Sequence of chain 1.B:
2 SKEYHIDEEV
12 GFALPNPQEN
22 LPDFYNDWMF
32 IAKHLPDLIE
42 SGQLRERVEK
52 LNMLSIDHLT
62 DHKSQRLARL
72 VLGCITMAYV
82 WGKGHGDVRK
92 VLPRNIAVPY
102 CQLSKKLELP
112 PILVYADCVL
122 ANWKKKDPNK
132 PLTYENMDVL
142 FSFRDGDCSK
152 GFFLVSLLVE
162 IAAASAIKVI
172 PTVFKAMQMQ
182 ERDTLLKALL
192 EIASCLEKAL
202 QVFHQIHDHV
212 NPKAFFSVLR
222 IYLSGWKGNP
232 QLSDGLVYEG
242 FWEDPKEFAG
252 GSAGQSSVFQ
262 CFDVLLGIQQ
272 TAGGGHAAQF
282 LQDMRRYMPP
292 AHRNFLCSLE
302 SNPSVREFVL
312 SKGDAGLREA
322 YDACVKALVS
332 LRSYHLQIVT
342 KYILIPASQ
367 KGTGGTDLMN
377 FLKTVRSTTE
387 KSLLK

The small molecule below binds the protein below.
Small molecule (SMILES): O=C1C[C@H](c2c[nH]c3ccc(F)cc23)C(=O)N1

Binding-site contacts:
Ligand atom C4 contacts residue HEM1 of chain 1.E at 3.3 Å.
Ligand atom C10 contacts residue THR369 of chain 1.B at 3.4 Å.
Ligand atom C5 contacts residue PHE153 of chain 1.B at 3.5 Å (hydrophobic).
Ligand atom O2 contacts residue HEM1 of chain 1.E at 3.2 Å.
Ligand atom C5 contacts residue HEM1 of chain 1.E at 3.5 Å.
Ligand atom O2 contacts residue ALA254 of chain 1.B at 2.7 Å (h-bond).
Ligand atom C3 contacts residue THR369 of chain 1.B at 3.0 Å.
Ligand atom F1 contacts residue GLY252 of chain 1.B at 3.1 Å.
Ligand atom C4 contacts residue THR369 of chain 1.B at 3.7 Å.
Ligand atom C5 contacts residue ALA254 of chain 1.B at 3.6 Å (hydrophobic).
Ligand atom N2 contacts residue PHE153 of chain 1.B at 3.6 Å.
Ligand atom C2 contacts residue PHE153 of chain 1.B at 3.7 Å (hydrophobic).
Ligand atom O2 contacts residue SER253 of chain 1.B at 3.0 Å.
Ligand atom O1 contacts residue HEM1 of chain 1.E at 3.7 Å.
Ligand atom C11 contacts residue SER253 of chain 1.B at 3.7 Å.
Ligand atom C6 contacts residue PHE153 of chain 1.B at 3.4 Å (hydrophobic).
Ligand atom C11 contacts residue GLY252 of chain 1.B at 3.7 Å.
Ligand atom O1 contacts residue GLY368 of chain 1.B at 3.5 Å.
Ligand atom C1 contacts residue HEM1 of chain 1.E at 3.4 Å.
Ligand atom C4 contacts residue ALA254 of chain 1.B at 3.6 Å (hydrophobic).
Ligand atom N1 contacts residue HEM1 of chain 1.E at 2.8 Å (h-bond).
Ligand atom O1 contacts residue THR369 of chain 1.B at 2.9 Å (h-bond).
Ligand atom C4 contacts residue SER253 of chain 1.B at 3.7 Å.
Ligand atom C3 contacts residue HEM1 of chain 1.E at 3.5 Å.
Ligand atom C7 contacts residue PHE153 of chain 1.B at 3.6 Å (hydrophobic).
Ligand atom F1 contacts residue SER253 of chain 1.B at 3.5 Å.
Ligand atom C9 contacts residue PHE153 of chain 1.B at 3.3 Å (hydrophobic).
Ligand atom C7 contacts residue VAL120 of chain 1.B at 3.7 Å (hydrophobic).
Ligand atom C7 contacts residue TYR116 of chain 1.B at 3.4 Å (hydrophobic).
Ligand atom C2 contacts residue THR369 of chain 1.B at 3.6 Å.
Ligand atom N1 contacts residue THR369 of chain 1.B at 3.0 Å (h-bond).
Ligand atom N2 contacts residue ALA254 of chain 1.B at 3.7 Å.
Ligand atom C2 contacts residue PHE216 of chain 1.B at 3.7 Å (hydrophobic).
Ligand atom C10 contacts residue SER253 of chain 1.B at 3.4 Å.
Ligand atom F1 contacts residue LEU224 of chain 1.B at 3.5 Å.
Ligand atom C9 contacts residue ALA254 of chain 1.B at 3.7 Å (hydrophobic).
Ligand atom C2 contacts residue HEM1 of chain 1.E at 3.5 Å.
Ligand atom C12 contacts residue PHE153 of chain 1.B at 3.4 Å (hydrophobic).
Ligand atom O1 contacts residue PHE216 of chain 1.B at 3.7 Å.
Ligand atom N2 contacts residue SER157 of chain 1.B at 2.9 Å (h-bond).